Binding-site contacts:
Ligand atom O1 contacts residue VAL17 of chain 1.C at 2.9 Å (h-bond).
Ligand atom O1 contacts residue TYR157 of chain 1.C at 3.6 Å.
Ligand atom C5 contacts residue GLU18 of chain 1.C at 4.1 Å.
Ligand atom O3 contacts residue LYS65 of chain 1.C at 4.2 Å.
Ligand atom P1 contacts residue GLU18 of chain 1.C at 3.7 Å.
Ligand atom C3 contacts residue VAL17 of chain 1.C at 3.5 Å (hydrophobic).
Ligand atom C3 contacts residue GLU18 of chain 1.C at 4.3 Å.
Ligand atom C3 contacts residue GLN16 of chain 1.C at 3.5 Å.
Ligand atom C2 contacts residue TYR157 of chain 1.C at 3.3 Å (hydrophobic).
Ligand atom O2 contacts residue TYR157 of chain 1.C at 2.3 Å (h-bond).
Ligand atom C5 contacts residue LYS65 of chain 1.C at 3.7 Å.
Ligand atom O5 contacts residue GLU18 of chain 1.C at 4.0 Å.
Ligand atom C3 contacts residue TYR157 of chain 1.C at 4.0 Å (hydrophobic).
Ligand atom P1 contacts residue LYS65 of chain 1.C at 4.5 Å.
Ligand atom C2 contacts residue GLU18 of chain 1.C at 3.7 Å.
Ligand atom O5 contacts residue TYR157 of chain 1.C at 3.5 Å (h-bond).
Ligand atom O3 contacts residue GLU18 of chain 1.C at 3.1 Å (salt-bridge).
Ligand atom O1 contacts residue GLU18 of chain 1.C at 4.0 Å.
Ligand atom P1 contacts residue VAL17 of chain 1.C at 4.3 Å.
Ligand atom O3 contacts residue TYR157 of chain 1.C at 4.5 Å.
Ligand atom P1 contacts residue TYR157 of chain 1.C at 3.3 Å.
Ligand atom O1 contacts residue LYS65 of chain 1.C at 3.7 Å.
Ligand atom C3 contacts residue LEU187 of chain 1.C at 4.2 Å (hydrophobic).

Sequence of chain 1.C:
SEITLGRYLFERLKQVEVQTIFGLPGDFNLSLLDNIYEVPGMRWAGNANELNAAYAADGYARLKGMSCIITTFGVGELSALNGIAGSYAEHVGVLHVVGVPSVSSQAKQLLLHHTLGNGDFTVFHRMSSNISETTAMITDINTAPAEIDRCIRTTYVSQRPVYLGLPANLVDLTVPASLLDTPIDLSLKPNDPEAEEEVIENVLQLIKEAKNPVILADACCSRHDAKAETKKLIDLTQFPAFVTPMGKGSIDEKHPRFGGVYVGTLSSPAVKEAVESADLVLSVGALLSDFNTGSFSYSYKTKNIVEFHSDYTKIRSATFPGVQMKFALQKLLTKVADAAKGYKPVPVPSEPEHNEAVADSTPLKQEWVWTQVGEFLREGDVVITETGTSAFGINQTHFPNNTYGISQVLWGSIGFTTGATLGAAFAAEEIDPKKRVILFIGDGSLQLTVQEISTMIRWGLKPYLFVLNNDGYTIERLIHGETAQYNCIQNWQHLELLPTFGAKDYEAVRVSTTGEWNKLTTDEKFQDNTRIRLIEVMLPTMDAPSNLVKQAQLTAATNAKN

A small-molecule ligand and the protein it binds are described below.
Small molecule (SMILES): CO[P](=O)(O)C(C)=O